Sequence of chain 1.E:
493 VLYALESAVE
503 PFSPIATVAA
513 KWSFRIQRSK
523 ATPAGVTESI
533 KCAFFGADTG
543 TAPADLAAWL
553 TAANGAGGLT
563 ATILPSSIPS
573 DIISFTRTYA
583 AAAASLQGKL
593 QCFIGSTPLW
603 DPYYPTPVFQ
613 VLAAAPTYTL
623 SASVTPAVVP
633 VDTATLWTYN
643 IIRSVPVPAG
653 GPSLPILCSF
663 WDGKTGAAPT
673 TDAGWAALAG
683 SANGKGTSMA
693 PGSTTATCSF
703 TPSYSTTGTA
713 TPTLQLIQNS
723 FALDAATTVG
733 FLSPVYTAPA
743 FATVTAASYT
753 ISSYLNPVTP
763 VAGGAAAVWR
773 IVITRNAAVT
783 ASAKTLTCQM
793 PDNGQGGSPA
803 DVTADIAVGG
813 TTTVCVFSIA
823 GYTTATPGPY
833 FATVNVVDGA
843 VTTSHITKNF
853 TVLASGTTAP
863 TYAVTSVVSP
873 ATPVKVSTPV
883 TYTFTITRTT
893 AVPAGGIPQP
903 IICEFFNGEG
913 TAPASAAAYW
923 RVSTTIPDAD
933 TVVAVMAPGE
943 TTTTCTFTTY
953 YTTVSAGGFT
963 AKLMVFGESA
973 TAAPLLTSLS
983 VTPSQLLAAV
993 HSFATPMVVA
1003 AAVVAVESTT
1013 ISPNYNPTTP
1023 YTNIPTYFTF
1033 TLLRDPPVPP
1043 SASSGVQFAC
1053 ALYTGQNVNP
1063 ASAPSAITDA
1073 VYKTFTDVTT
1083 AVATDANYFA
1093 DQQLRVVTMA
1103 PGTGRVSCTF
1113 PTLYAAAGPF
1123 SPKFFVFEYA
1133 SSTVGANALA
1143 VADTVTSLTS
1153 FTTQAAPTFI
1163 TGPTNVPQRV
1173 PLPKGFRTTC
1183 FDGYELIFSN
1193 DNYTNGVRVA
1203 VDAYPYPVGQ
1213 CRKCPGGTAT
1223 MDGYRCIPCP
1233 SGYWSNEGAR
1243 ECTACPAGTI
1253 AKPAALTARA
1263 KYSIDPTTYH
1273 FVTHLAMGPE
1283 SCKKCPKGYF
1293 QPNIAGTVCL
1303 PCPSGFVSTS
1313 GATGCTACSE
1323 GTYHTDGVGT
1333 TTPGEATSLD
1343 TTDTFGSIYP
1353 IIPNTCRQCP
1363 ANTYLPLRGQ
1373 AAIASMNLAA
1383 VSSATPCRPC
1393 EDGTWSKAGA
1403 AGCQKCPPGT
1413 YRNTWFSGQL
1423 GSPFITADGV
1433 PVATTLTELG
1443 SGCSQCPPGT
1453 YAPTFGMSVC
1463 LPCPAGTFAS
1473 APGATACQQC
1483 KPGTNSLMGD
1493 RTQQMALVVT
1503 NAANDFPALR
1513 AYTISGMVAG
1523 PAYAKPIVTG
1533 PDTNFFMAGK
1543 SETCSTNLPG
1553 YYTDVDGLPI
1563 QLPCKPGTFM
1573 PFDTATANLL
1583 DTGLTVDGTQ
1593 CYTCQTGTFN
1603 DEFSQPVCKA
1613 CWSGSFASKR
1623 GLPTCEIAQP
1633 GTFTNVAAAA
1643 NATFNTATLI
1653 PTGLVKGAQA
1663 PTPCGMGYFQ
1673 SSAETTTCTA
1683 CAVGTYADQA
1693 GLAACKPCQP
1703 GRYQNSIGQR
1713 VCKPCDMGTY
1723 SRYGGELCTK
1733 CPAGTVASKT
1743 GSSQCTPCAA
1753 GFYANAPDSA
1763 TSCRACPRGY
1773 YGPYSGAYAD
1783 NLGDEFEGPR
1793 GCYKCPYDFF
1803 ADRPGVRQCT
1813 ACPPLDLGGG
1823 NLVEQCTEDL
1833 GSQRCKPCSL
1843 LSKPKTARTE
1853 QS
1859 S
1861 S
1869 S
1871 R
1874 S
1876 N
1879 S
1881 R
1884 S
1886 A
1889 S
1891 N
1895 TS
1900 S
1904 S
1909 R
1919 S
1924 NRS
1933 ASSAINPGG

Binding-site contacts:
Ligand atom O5 contacts residue SER1879 of chain 1.E at 3.8 Å.
Ligand atom O5 contacts residue HYP1880 of chain 1.E at 3.9 Å.
Ligand atom O5 contacts residue HYP1877 of chain 1.E at 4.2 Å.
Ligand atom C6 contacts residue HYP1880 of chain 1.E at 3.8 Å.
Ligand atom C2 contacts residue SER1879 of chain 1.E at 4.0 Å.
Ligand atom O2 contacts residue SER1879 of chain 1.E at 4.2 Å.
Ligand atom C1 contacts residue SER1879 of chain 1.E at 3.3 Å.

The protein below binds the small molecule below.
Small molecule (SMILES): OC[C@H]1O[C@H](O)[C@H](O)[C@@H](O)[C@H]1O